Sequence of chain 1.A:
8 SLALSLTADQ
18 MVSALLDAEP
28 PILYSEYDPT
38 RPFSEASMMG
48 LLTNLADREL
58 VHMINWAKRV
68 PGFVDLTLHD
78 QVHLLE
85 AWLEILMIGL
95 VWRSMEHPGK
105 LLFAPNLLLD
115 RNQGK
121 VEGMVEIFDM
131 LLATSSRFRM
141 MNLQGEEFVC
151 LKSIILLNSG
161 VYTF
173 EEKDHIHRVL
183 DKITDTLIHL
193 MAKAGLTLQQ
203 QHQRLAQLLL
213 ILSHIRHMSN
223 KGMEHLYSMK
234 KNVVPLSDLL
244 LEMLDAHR

Binding-site contacts:
Ligand atom CB contacts residue LEU242 of chain 1.A at 4.0 Å (hydrophobic).
Ligand atom CD1 contacts residue LEU82 of chain 1.A at 3.9 Å (hydrophobic).
Ligand atom CD1 contacts residue LEU242 of chain 1.A at 4.0 Å (hydrophobic).
Ligand atom C contacts residue LYS65 of chain 1.A at 3.6 Å.
Ligand atom NE2 contacts residue LEU75 of chain 1.A at 3.9 Å.
Ligand atom N contacts residue ILE61 of chain 1.A at 4.0 Å.
Ligand atom O contacts residue ILE61 of chain 1.A at 4.0 Å.
Ligand atom CD contacts residue GLU83 of chain 1.A at 3.6 Å.
Ligand atom CA contacts residue GLU245 of chain 1.A at 3.6 Å.
Ligand atom CA contacts residue GLU245 of chain 1.A at 3.8 Å.
Ligand atom CD2 contacts residue MET246 of chain 1.A at 3.8 Å (hydrophobic).
Ligand atom N contacts residue LEU242 of chain 1.A at 4.1 Å.
Ligand atom CB contacts residue GLU245 of chain 1.A at 3.6 Å.
Ligand atom CD1 contacts residue VAL79 of chain 1.A at 3.6 Å (hydrophobic).
Ligand atom CD2 contacts residue LYS65 of chain 1.A at 4.1 Å.
Ligand atom CG contacts residue GLU245 of chain 1.A at 3.6 Å.
Ligand atom CG1 contacts residue GLU245 of chain 1.A at 3.6 Å.
Ligand atom O contacts residue LYS65 of chain 1.A at 3.7 Å.
Ligand atom N contacts residue GLU245 of chain 1.A at 2.9 Å (salt-bridge).
Ligand atom CD1 contacts residue LEU75 of chain 1.A at 4.1 Å (hydrophobic).
Ligand atom CD1 contacts residue ASP241 of chain 1.A at 3.5 Å.
Ligand atom NZ contacts residue GLU83 of chain 1.A at 2.9 Å (salt-bridge).
Ligand atom CB contacts residue LEU75 of chain 1.A at 3.7 Å (hydrophobic).
Ligand atom CD1 contacts residue GLN78 of chain 1.A at 4.1 Å.
Ligand atom O contacts residue LYS65 of chain 1.A at 4.0 Å.
Ligand atom C contacts residue ILE61 of chain 1.A at 4.0 Å (hydrophobic).
Ligand atom CD2 contacts residue LEU75 of chain 1.A at 3.7 Å (hydrophobic).
Ligand atom O contacts residue LEU75 of chain 1.A at 4.0 Å.
Ligand atom CD2 contacts residue VAL79 of chain 1.A at 3.8 Å (hydrophobic).
Ligand atom CB contacts residue ILE61 of chain 1.A at 3.8 Å (hydrophobic).
Ligand atom CD2 contacts residue ILE61 of chain 1.A at 3.6 Å (hydrophobic).
Ligand atom CD1 contacts residue ILE61 of chain 1.A at 3.4 Å (hydrophobic).
Ligand atom CG2 contacts residue LEU242 of chain 1.A at 3.8 Å (hydrophobic).
Ligand atom CD2 contacts residue LEU82 of chain 1.A at 3.9 Å (hydrophobic).
Ligand atom CG contacts residue ILE61 of chain 1.A at 3.9 Å (hydrophobic).
Ligand atom C contacts residue GLU245 of chain 1.A at 3.7 Å.
Ligand atom CD2 contacts residue GLN78 of chain 1.A at 3.7 Å.
Ligand atom CD2 contacts residue GLU83 of chain 1.A at 3.7 Å.
Ligand atom CE contacts residue GLU83 of chain 1.A at 3.5 Å.
Ligand atom CD1 contacts residue LEU242 of chain 1.A at 3.6 Å (hydrophobic).

This small molecule binds to this protein.
Small molecule (SMILES): CC[C@H](C)[C@H](NC(=O)[C@@H](N)CCCCN)C(=O)N[C@@H](CC(C)C)C(=O)N[C@@H](CC1=NC=NC1)C(=O)N[C@@H](CCCN=C(N)N)C(=O)N[C@@H](CC(C)C)C(=O)N[C@@H](CC(C)C)C(=O)N[C@@H](CCC(N)=O)C(=O)N[C@H](C=O)CC(=O)O